Sequence of chain 2.D:
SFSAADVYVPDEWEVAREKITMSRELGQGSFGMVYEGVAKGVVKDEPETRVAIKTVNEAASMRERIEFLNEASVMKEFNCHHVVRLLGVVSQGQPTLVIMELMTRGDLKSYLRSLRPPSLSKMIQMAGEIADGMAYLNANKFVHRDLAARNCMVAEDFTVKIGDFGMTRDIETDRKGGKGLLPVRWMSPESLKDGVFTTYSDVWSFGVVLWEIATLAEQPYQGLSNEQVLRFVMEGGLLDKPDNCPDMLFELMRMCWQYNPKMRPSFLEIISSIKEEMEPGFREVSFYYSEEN

A protein and the small-molecule ligand that binds it are described below.
Small molecule (SMILES): O=C1NC(=O)c2ccc(Br)cc2/C1=C/Nc1ccc(CN2CCCC2)cc1

Binding-site contacts:
Ligand atom O2 contacts residue ALA53 of chain 2.D at 3.9 Å.
Ligand atom O1 contacts residue MET101 of chain 2.D at 3.4 Å.
Ligand atom C15 contacts residue VAL35 of chain 2.D at 3.9 Å (hydrophobic).
Ligand atom C2 contacts residue THR105 of chain 2.D at 3.6 Å.
Ligand atom O2 contacts residue MET104 of chain 2.D at 2.6 Å (h-bond).
Ligand atom O2 contacts residue GLU102 of chain 2.D at 3.9 Å.
Ligand atom C5 contacts residue LEU27 of chain 2.D at 3.5 Å (hydrophobic).
Ligand atom N2 contacts residue MET104 of chain 2.D at 3.1 Å (h-bond).
Ligand atom C4 contacts residue GLY107 of chain 2.D at 3.8 Å.
Ligand atom O2 contacts residue LEU103 of chain 2.D at 3.3 Å.
Ligand atom C3 contacts residue LEU27 of chain 2.D at 3.8 Å (hydrophobic).
Ligand atom O1 contacts residue VAL85 of chain 2.D at 3.5 Å.
Ligand atom C2 contacts residue GLY107 of chain 2.D at 3.9 Å.
Ligand atom C13 contacts residue MET164 of chain 2.D at 3.5 Å (hydrophobic).
Ligand atom C2 contacts residue LEU27 of chain 2.D at 3.7 Å (hydrophobic).
Ligand atom C12 contacts residue MET164 of chain 2.D at 3.4 Å (hydrophobic).
Ligand atom N2 contacts residue MET164 of chain 2.D at 3.6 Å.
Ligand atom N3 contacts residue GLU102 of chain 2.D at 3.2 Å (salt-bridge).
Ligand atom C16 contacts residue VAL35 of chain 2.D at 3.7 Å (hydrophobic).
Ligand atom C20 contacts residue ALA53 of chain 2.D at 3.7 Å (hydrophobic).
Ligand atom C3 contacts residue GLY107 of chain 2.D at 3.8 Å.
Ligand atom C3 contacts residue MET104 of chain 2.D at 3.5 Å (hydrophobic).
Ligand atom C1 contacts residue ARG25 of chain 2.D at 3.8 Å.
Ligand atom C12 contacts residue LEU27 of chain 2.D at 3.9 Å (hydrophobic).
Ligand atom N2 contacts residue LEU27 of chain 2.D at 3.9 Å.
Ligand atom N3 contacts residue ALA53 of chain 2.D at 3.4 Å.
Ligand atom C1 contacts residue THR105 of chain 2.D at 3.3 Å.
Ligand atom C21 contacts residue MET164 of chain 2.D at 3.7 Å (hydrophobic).
Ligand atom C21 contacts residue ALA53 of chain 2.D at 3.6 Å (hydrophobic).
Ligand atom C4 contacts residue LEU27 of chain 2.D at 3.6 Å (hydrophobic).
Ligand atom BR1 contacts residue GLY30 of chain 2.D at 3.8 Å.
Ligand atom O1 contacts residue GLU102 of chain 2.D at 3.9 Å.
Ligand atom O2 contacts residue MET164 of chain 2.D at 3.8 Å.
Ligand atom C11 contacts residue ARG106 of chain 2.D at 3.9 Å.
Ligand atom C2 contacts residue MET104 of chain 2.D at 3.2 Å (hydrophobic).
Ligand atom BR1 contacts residue VAL35 of chain 2.D at 3.6 Å.
Ligand atom C21 contacts residue MET104 of chain 2.D at 3.6 Å (hydrophobic).
Ligand atom C1 contacts residue LEU27 of chain 2.D at 4.0 Å (hydrophobic).
Ligand atom C20 contacts residue GLU102 of chain 2.D at 3.9 Å.
Ligand atom BR1 contacts residue GLN29 of chain 2.D at 3.3 Å.